The small molecule below binds the protein below.
Small molecule (SMILES): Nc1ncnc2c1ncn2[C@@H]1O[C@H](CSCCCCNCc2cccc(-c3ccc(Cl)cc3)c2)[C@@H](O)[C@H]1O

Binding-site contacts:
Ligand atom C2 contacts residue ILE116 of chain 1.C at 3.6 Å (hydrophobic).
Ligand atom C6 contacts residue ASP115 of chain 1.C at 3.5 Å.
Ligand atom C5 contacts residue ASP115 of chain 1.C at 3.2 Å.
Ligand atom N4 contacts residue ILE116 of chain 1.C at 3.8 Å.
Ligand atom C1 contacts residue ASP115 of chain 1.C at 3.8 Å.
Ligand atom C7 contacts residue ASP115 of chain 1.C at 3.7 Å.
Ligand atom O1 contacts residue GLY65 of chain 1.C at 3.6 Å.
Ligand atom N3 contacts residue ILE116 of chain 1.C at 3.7 Å.
Ligand atom C3 contacts residue ILE116 of chain 1.C at 3.5 Å (hydrophobic).
Ligand atom C1 contacts residue SER151 of chain 1.C at 3.2 Å.
Ligand atom C12 contacts residue TYR31 of chain 1.C at 3.7 Å (hydrophobic).
Ligand atom C4 contacts residue EDO1 of chain 1.Y at 3.6 Å.
Ligand atom C1 contacts residue ILE62 of chain 1.C at 3.7 Å (hydrophobic).
Ligand atom N2 contacts residue ILE116 of chain 1.C at 3.7 Å.
Ligand atom C12 contacts residue TYR169 of chain 1.C at 3.9 Å (hydrophobic).
Ligand atom C contacts residue ILE116 of chain 1.C at 3.5 Å (hydrophobic).
Ligand atom N contacts residue EDO1 of chain 1.Y at 2.9 Å (h-bond).
Ligand atom N3 contacts residue PRO168 of chain 1.C at 3.6 Å.
Ligand atom S contacts residue TYR31 of chain 1.C at 3.5 Å.
Ligand atom C4 contacts residue PRO168 of chain 1.C at 3.5 Å (hydrophobic).
Ligand atom N1 contacts residue ILE116 of chain 1.C at 3.5 Å.
Ligand atom C9 contacts residue PRO168 of chain 1.C at 3.9 Å (hydrophobic).
Ligand atom N2 contacts residue ILE62 of chain 1.C at 3.9 Å.
Ligand atom N1 contacts residue SER151 of chain 1.C at 3.2 Å (h-bond).
Ligand atom C10 contacts residue TYR31 of chain 1.C at 3.5 Å (hydrophobic).
Ligand atom O2 contacts residue SER63 of chain 1.C at 3.5 Å.
Ligand atom C4 contacts residue ILE116 of chain 1.C at 3.9 Å (hydrophobic).
Ligand atom N2 contacts residue ASP115 of chain 1.C at 3.7 Å.
Ligand atom C13 contacts residue TYR31 of chain 1.C at 3.5 Å (hydrophobic).
Ligand atom N contacts residue ILE116 of chain 1.C at 3.7 Å.
Ligand atom O1 contacts residue ASP115 of chain 1.C at 2.9 Å (salt-bridge).
Ligand atom O contacts residue ASP115 of chain 1.C at 2.6 Å (salt-bridge).
Ligand atom C1 contacts residue ILE116 of chain 1.C at 3.8 Å (hydrophobic).
Ligand atom O2 contacts residue PRO168 of chain 1.C at 3.7 Å.
Ligand atom C contacts residue PHE201 of chain 1.C at 3.9 Å (hydrophobic).
Ligand atom C10 contacts residue PRO168 of chain 1.C at 3.5 Å (hydrophobic).
Ligand atom C11 contacts residue PRO168 of chain 1.C at 3.9 Å (hydrophobic).
Ligand atom N3 contacts residue EDO1 of chain 1.Y at 3.0 Å (h-bond).
Ligand atom O contacts residue ILE116 of chain 1.C at 3.8 Å.
Ligand atom N contacts residue ASP150 of chain 1.C at 3.2 Å (salt-bridge).

Sequence of chain 1.C:
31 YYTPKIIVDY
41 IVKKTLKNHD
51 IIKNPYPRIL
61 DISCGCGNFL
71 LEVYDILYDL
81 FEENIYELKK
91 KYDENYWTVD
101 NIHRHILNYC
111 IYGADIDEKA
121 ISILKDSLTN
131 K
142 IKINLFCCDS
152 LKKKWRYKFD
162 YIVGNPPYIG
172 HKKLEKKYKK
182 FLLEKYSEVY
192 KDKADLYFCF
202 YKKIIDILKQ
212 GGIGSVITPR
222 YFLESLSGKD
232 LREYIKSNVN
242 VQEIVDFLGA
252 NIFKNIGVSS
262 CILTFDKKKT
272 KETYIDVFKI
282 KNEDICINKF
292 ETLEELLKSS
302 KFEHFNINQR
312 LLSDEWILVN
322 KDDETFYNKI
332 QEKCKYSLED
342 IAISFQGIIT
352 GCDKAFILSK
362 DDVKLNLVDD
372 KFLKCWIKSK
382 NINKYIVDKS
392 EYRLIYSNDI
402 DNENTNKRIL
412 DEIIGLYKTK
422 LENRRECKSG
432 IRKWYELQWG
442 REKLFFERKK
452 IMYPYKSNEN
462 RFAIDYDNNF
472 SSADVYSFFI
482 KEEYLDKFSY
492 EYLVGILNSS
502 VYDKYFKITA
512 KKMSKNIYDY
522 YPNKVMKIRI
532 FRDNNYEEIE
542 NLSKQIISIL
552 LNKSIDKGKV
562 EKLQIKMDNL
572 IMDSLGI